Sequence of chain 1.C:
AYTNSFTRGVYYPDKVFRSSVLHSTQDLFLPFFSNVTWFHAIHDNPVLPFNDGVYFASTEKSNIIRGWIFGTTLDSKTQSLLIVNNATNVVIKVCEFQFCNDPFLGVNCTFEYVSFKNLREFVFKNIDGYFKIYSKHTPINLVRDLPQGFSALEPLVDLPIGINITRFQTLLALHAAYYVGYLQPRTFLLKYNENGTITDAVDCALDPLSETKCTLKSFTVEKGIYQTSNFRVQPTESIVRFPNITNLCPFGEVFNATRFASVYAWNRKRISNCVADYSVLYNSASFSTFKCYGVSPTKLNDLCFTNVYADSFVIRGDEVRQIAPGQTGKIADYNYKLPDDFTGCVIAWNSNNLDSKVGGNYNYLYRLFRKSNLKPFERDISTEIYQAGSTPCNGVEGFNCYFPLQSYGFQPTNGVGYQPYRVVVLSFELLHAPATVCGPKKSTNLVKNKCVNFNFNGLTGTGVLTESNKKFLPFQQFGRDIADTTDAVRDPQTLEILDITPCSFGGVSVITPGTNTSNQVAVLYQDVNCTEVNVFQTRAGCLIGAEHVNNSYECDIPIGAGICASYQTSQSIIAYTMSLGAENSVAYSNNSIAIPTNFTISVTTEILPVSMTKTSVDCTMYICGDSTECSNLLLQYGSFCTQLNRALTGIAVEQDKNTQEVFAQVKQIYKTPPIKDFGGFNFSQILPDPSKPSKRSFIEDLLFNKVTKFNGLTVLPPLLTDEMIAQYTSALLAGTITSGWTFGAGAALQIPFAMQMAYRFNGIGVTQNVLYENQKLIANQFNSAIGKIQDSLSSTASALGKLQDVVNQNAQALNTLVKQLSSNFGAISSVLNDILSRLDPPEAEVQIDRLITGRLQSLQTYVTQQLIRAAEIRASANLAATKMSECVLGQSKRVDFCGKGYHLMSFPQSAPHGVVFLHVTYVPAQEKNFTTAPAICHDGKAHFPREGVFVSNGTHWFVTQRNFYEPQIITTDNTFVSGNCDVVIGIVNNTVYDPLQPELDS

Binding-site contacts:
Ligand atom N2 contacts residue ASN61 of chain 1.C at 2.9 Å (h-bond).
Ligand atom C2 contacts residue ASN61 of chain 1.C at 2.4 Å.
Ligand atom C5 contacts residue ASN61 of chain 1.C at 3.7 Å.
Ligand atom C8 contacts residue ASN61 of chain 1.C at 4.3 Å.
Ligand atom C1 contacts residue ASN61 of chain 1.C at 1.4 Å.
Ligand atom C3 contacts residue ASN61 of chain 1.C at 3.8 Å.
Ligand atom O5 contacts residue ASN61 of chain 1.C at 2.4 Å (h-bond).
Ligand atom C7 contacts residue ASN61 of chain 1.C at 3.1 Å.
Ligand atom O7 contacts residue ASN61 of chain 1.C at 2.9 Å (h-bond).
Ligand atom C4 contacts residue ASN61 of chain 1.C at 4.2 Å.

The protein below binds the small molecule below.
Small molecule (SMILES): CC(=O)N[C@@H]1[C@@H](O)[C@H](O)[C@@H](CO)O[C@H]1O